Binding-site contacts:
Ligand atom O2' contacts residue ARG249 of chain 1.B at 2.9 Å (salt-bridge).
Ligand atom O2B contacts residue SER37 of chain 1.B at 3.5 Å (h-bond).
Ligand atom O3A contacts residue GLY39 of chain 1.B at 3.1 Å.
Ligand atom C6 contacts residue ASN248 of chain 1.B at 3.1 Å.
Ligand atom C3B contacts residue MG1 of chain 1.F at 3.5 Å.
Ligand atom N9 contacts residue ARG249 of chain 1.B at 3.4 Å (salt-bridge).
Ligand atom PG contacts residue MG1 of chain 1.F at 3.2 Å.
Ligand atom O4' contacts residue LYS218 of chain 1.B at 3.2 Å (salt-bridge).
Ligand atom O6 contacts residue ASN248 of chain 1.B at 2.7 Å (h-bond).
Ligand atom O2G contacts residue LYS40 of chain 1.B at 2.6 Å (salt-bridge).
Ligand atom C5' contacts residue GLY56 of chain 1.B at 3.2 Å.
Ligand atom N2 contacts residue ASP220 of chain 1.B at 2.9 Å (salt-bridge).
Ligand atom C3' contacts residue GLY56 of chain 1.B at 3.4 Å.
Ligand atom N1 contacts residue ASN248 of chain 1.B at 3.1 Å (h-bond).
Ligand atom O1B contacts residue MG1 of chain 1.F at 1.9 Å.
Ligand atom O3' contacts residue GLN251 of chain 1.B at 2.7 Å (h-bond).
Ligand atom O1A contacts residue SER42 of chain 1.B at 2.6 Å (h-bond).
Ligand atom O3G contacts residue MG1 of chain 1.F at 1.9 Å.
Ligand atom O1B contacts residue SER41 of chain 1.B at 2.9 Å (h-bond).
Ligand atom O1G contacts residue VAL60 of chain 1.B at 2.8 Å (h-bond).
Ligand atom O2A contacts residue ARG55 of chain 1.B at 3.2 Å.
Ligand atom O2' contacts residue GLN251 of chain 1.B at 3.1 Å (h-bond).
Ligand atom N2 contacts residue ASP223 of chain 1.A at 2.8 Å (salt-bridge).
Ligand atom O6 contacts residue LYS218 of chain 1.B at 3.1 Å (salt-bridge).
Ligand atom O2B contacts residue GLY39 of chain 1.B at 3.0 Å (h-bond).
Ligand atom O2' contacts residue SER250 of chain 1.B at 3.1 Å.
Ligand atom O2B contacts residue LYS40 of chain 1.B at 2.8 Å (salt-bridge).
Ligand atom C4 contacts residue ARG249 of chain 1.B at 3.3 Å.
Ligand atom O2' contacts residue ILE254 of chain 1.B at 3.3 Å.
Ligand atom O2A contacts residue GLY56 of chain 1.B at 3.2 Å (h-bond).
Ligand atom N1 contacts residue ASP220 of chain 1.B at 2.9 Å (salt-bridge).
Ligand atom O2G contacts residue GLN36 of chain 1.B at 3.3 Å.
Ligand atom C6 contacts residue LYS218 of chain 1.B at 3.5 Å.
Ligand atom O2B contacts residue SER38 of chain 1.B at 3.2 Å (h-bond).
Ligand atom O2G contacts residue GLY151 of chain 1.B at 3.5 Å (h-bond).
Ligand atom O2G contacts residue SER37 of chain 1.B at 3.1 Å (h-bond).
Ligand atom PB contacts residue MG1 of chain 1.F at 3.2 Å.
Ligand atom O3G contacts residue THR61 of chain 1.B at 2.8 Å (h-bond).
Ligand atom C4' contacts residue GLY56 of chain 1.B at 3.4 Å.
Ligand atom O1G contacts residue THR61 of chain 1.B at 3.4 Å (h-bond).

Sequence of chain 1.A:
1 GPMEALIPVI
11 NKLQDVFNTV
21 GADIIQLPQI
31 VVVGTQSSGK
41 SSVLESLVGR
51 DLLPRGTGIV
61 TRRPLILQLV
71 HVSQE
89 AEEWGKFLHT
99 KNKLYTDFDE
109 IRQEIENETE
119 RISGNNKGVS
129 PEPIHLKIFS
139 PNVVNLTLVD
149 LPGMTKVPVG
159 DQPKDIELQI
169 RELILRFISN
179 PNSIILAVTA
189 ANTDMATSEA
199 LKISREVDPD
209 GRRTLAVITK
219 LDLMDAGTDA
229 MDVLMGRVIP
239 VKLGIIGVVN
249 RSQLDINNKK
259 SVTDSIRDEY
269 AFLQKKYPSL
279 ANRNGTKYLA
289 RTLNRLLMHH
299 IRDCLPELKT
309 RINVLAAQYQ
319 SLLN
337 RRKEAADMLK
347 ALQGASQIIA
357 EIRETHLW

This protein binds this small molecule.
Small molecule (SMILES): Nc1nc2c(ncn2[C@@H]2O[C@H](CO[P](=O)(O)O[P](=O)(O)CP(=O)(O)O)[C@@H](O)[C@H]2O)c(=O)[nH]1

Sequence of chain 1.B:
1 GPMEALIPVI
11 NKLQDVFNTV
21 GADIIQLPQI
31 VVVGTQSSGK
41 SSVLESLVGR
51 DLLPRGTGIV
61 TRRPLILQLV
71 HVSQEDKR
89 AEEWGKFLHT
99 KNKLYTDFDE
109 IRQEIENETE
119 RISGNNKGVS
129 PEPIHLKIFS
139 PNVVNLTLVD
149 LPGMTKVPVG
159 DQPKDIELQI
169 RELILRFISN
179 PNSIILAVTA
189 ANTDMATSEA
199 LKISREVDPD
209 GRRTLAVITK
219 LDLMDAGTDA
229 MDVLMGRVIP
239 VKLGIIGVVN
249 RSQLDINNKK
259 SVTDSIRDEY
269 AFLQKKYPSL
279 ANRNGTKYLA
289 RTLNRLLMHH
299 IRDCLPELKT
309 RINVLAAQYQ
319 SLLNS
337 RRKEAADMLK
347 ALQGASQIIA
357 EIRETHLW